Binding-site contacts:
Ligand atom C2 contacts residue ASN316 of chain 1.A at 2.5 Å.
Ligand atom C6 contacts residue ASP319 of chain 1.A at 4.2 Å.
Ligand atom O7 contacts residue MPD1 of chain 1.N at 3.3 Å.
Ligand atom C1 contacts residue ASN316 of chain 1.A at 1.4 Å.
Ligand atom O5 contacts residue THR318 of chain 1.A at 4.4 Å.
Ligand atom O5 contacts residue ASN316 of chain 1.A at 2.4 Å (h-bond).
Ligand atom C7 contacts residue MPD1 of chain 1.N at 4.0 Å.
Ligand atom C3 contacts residue ASN316 of chain 1.A at 3.8 Å.
Ligand atom C5 contacts residue THR318 of chain 1.A at 4.4 Å.
Ligand atom O7 contacts residue ASN316 of chain 1.A at 3.8 Å.
Ligand atom N2 contacts residue ASN316 of chain 1.A at 2.9 Å (h-bond).
Ligand atom C5 contacts residue ASN316 of chain 1.A at 3.7 Å.
Ligand atom C1 contacts residue ASP319 of chain 1.A at 3.8 Å.
Ligand atom O6 contacts residue THR318 of chain 1.A at 4.0 Å.
Ligand atom C8 contacts residue MPD1 of chain 1.N at 4.2 Å.
Ligand atom C1 contacts residue THR318 of chain 1.A at 4.2 Å.
Ligand atom O6 contacts residue ASP319 of chain 1.A at 3.6 Å.
Ligand atom O5 contacts residue ASP319 of chain 1.A at 3.5 Å (salt-bridge).
Ligand atom C7 contacts residue ASN316 of chain 1.A at 3.6 Å.
Ligand atom C4 contacts residue ASN316 of chain 1.A at 4.2 Å.
Ligand atom C8 contacts residue ILE249 of chain 1.A at 3.8 Å (hydrophobic).

A protein and the small-molecule ligand that binds it are described below.
Small molecule (SMILES): CC(=O)N[C@@H]1[C@@H](O)[C@H](O)[C@@H](CO)O[C@H]1O

Sequence of chain 1.A:
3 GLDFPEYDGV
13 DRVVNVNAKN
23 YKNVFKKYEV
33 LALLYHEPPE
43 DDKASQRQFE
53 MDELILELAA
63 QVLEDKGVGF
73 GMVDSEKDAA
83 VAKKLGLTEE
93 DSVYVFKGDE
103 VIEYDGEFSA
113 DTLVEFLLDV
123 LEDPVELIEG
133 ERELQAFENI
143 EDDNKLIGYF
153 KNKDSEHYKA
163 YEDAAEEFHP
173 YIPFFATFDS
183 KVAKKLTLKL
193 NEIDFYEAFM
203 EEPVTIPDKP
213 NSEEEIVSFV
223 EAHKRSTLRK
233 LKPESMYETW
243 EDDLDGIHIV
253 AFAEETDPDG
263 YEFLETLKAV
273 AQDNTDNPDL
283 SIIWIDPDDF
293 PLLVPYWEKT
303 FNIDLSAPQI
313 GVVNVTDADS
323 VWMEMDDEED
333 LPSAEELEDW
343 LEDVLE